Sequence of chain 1.D:
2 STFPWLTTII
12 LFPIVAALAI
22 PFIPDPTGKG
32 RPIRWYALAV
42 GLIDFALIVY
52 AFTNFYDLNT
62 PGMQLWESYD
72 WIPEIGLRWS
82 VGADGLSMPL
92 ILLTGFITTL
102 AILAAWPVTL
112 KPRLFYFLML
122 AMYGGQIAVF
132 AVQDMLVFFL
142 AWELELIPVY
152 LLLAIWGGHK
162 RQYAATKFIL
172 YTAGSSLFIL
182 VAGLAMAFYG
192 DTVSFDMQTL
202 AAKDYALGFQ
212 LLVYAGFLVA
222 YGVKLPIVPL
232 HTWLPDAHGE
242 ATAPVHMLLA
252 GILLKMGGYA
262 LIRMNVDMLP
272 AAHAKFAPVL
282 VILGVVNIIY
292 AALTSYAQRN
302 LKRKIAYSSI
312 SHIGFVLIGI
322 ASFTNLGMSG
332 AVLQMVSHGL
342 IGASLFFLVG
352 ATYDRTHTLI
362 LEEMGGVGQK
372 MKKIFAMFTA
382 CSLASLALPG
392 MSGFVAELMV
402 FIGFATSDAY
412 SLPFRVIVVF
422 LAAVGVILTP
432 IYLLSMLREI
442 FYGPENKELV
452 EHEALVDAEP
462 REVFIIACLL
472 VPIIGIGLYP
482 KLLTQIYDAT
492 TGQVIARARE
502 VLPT

This small molecule binds to this protein.
Small molecule (SMILES): C[C@@H]1CC[C@@]2(OC1)O[C@H]1[C@@H](O)[C@H]3[C@@H]4CC[C@H]5C[C@@H](O[C@@H]6O[C@H](CO)[C@H](O[C@@H]7O[C@H](CO)[C@@H](O)[C@H](O[C@@H]8OC[C@@H](O)[C@H](O)[C@H]8O)[C@H]7O[C@@H]7O[C@H](CO)[C@H](O)[C@H](O[C@@H]8O[C@H](CO)[C@@H](O)[C@H](O)[C@H]8O)[C@H]7O)[C@H](O)[C@H]6O)[C@H](O)C[C@]5(C)[C@H]4CC[C@]3(C)[C@H]1[C@@H]2C

Binding-site contacts:
Ligand atom C13 contacts residue ALA186 of chain 1.D at 3.7 Å (hydrophobic).
Ligand atom C17 contacts residue AJP1 of chain 1.LA at 3.5 Å.
Ligand atom C02 contacts residue ALA216 of chain 1.D at 4.2 Å (hydrophobic).
Ligand atom C20 contacts residue PHE210 of chain 1.D at 4.0 Å (hydrophobic).
Ligand atom C03 contacts residue PHE179 of chain 1.D at 3.6 Å (hydrophobic).
Ligand atom C22 contacts residue TYR408 of chain 1.B at 4.4 Å (hydrophobic).
Ligand atom C01 contacts residue PHE179 of chain 1.D at 4.0 Å (hydrophobic).
Ligand atom C18 contacts residue AJP1 of chain 1.LA at 2.1 Å.
Ligand atom C24 contacts residue AJP1 of chain 1.LA at 2.6 Å.
Ligand atom C80 contacts residue AJP1 of chain 1.LA at 4.2 Å.
Ligand atom C85 contacts residue GLY217 of chain 1.D at 4.4 Å.
Ligand atom O84 contacts residue GLY217 of chain 1.D at 4.3 Å.
Ligand atom C14 contacts residue ALA186 of chain 1.D at 3.6 Å (hydrophobic).
Ligand atom C83 contacts residue VAL182 of chain 1.D at 2.4 Å (hydrophobic).
Ligand atom O82 contacts residue AJP1 of chain 1.LA at 3.8 Å.
Ligand atom C19 contacts residue AJP1 of chain 1.LA at 2.9 Å.
Ligand atom O84 contacts residue LEU213 of chain 1.D at 3.6 Å (h-bond).
Ligand atom C81 contacts residue VAL182 of chain 1.D at 3.7 Å (hydrophobic).
Ligand atom C21 contacts residue PHE210 of chain 1.D at 2.9 Å (hydrophobic).
Ligand atom C23 contacts residue AJP1 of chain 1.LA at 4.1 Å.
Ligand atom C14 contacts residue PHE210 of chain 1.D at 3.2 Å (hydrophobic).
Ligand atom C06 contacts residue VAL182 of chain 1.D at 3.9 Å (hydrophobic).
Ligand atom C06 contacts residue LEU213 of chain 1.D at 4.4 Å (hydrophobic).
Ligand atom C11 contacts residue LEU213 of chain 1.D at 4.4 Å (hydrophobic).
Ligand atom C20 contacts residue AJP1 of chain 1.LA at 4.1 Å.
Ligand atom C24 contacts residue TYR408 of chain 1.B at 4.3 Å (hydrophobic).
Ligand atom C22 contacts residue PHE210 of chain 1.D at 4.0 Å (hydrophobic).
Ligand atom C13 contacts residue PHE210 of chain 1.D at 4.0 Å (hydrophobic).
Ligand atom C80 contacts residue TYR408 of chain 1.B at 3.2 Å (hydrophobic).
Ligand atom C15 contacts residue PHE210 of chain 1.D at 3.8 Å (hydrophobic).
Ligand atom O79 contacts residue PHE210 of chain 1.D at 3.9 Å.
Ligand atom C01 contacts residue VAL220 of chain 1.D at 4.3 Å (hydrophobic).
Ligand atom C81 contacts residue TRP403 of chain 1.B at 3.1 Å (hydrophobic).
Ligand atom C02 contacts residue GLY217 of chain 1.D at 3.5 Å.
Ligand atom C04 contacts residue PHE179 of chain 1.D at 4.1 Å (hydrophobic).
Ligand atom C85 contacts residue LEU213 of chain 1.D at 4.4 Å (hydrophobic).
Ligand atom O79 contacts residue TYR190 of chain 1.D at 3.7 Å.
Ligand atom C03 contacts residue GLY217 of chain 1.D at 3.3 Å.

Sequence of chain 1.B:
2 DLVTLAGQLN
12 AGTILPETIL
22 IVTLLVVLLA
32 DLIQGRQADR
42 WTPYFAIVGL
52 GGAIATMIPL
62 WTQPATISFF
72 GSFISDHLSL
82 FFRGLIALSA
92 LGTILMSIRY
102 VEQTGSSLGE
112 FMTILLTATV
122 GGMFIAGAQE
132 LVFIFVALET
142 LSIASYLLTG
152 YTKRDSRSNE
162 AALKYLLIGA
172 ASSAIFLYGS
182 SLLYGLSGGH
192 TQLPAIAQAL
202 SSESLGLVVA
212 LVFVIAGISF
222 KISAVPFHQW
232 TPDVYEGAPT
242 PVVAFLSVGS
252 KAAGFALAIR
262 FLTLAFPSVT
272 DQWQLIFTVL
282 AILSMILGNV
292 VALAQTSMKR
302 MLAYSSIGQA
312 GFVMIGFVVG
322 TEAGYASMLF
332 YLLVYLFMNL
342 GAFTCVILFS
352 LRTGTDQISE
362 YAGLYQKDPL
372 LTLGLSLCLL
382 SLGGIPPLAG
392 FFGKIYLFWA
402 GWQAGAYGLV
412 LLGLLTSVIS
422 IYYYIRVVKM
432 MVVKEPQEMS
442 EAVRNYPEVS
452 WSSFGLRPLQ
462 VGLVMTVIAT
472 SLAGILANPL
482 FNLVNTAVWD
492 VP